The protein below binds the small molecule below.
Small molecule (SMILES): O=c1ccn([C@H]2C[C@H](O)[C@@H](CO)O2)c(=O)[nH]1

Sequence of chain 1.P:
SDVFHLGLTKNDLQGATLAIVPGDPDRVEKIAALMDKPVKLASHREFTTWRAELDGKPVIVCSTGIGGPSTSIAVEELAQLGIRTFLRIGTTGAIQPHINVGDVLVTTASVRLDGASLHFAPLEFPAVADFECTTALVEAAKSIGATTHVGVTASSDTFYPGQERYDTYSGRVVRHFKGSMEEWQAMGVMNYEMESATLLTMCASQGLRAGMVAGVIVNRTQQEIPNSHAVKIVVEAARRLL

Sequence of chain 1.O:
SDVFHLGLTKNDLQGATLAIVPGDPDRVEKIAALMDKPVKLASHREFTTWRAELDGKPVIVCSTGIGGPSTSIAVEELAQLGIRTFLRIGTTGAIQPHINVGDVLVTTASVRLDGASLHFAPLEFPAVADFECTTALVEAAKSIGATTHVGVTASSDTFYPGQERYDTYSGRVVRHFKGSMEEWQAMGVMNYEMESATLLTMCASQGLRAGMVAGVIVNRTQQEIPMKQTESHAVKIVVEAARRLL

Binding-site contacts:
Ligand atom O2 contacts residue GLU196 of chain 1.P at 3.6 Å.
Ligand atom O4' contacts residue PO41 of chain 1.UB at 3.9 Å.
Ligand atom N3 contacts residue PHE162 of chain 1.P at 3.6 Å.
Ligand atom C5' contacts residue ILE69 of chain 1.P at 3.9 Å (hydrophobic).
Ligand atom C2' contacts residue THR94 of chain 1.P at 3.8 Å.
Ligand atom C2 contacts residue PHE162 of chain 1.P at 3.8 Å (hydrophobic).
Ligand atom C2' contacts residue GLU198 of chain 1.P at 3.6 Å.
Ligand atom C2' contacts residue MET197 of chain 1.P at 3.5 Å (hydrophobic).
Ligand atom C5 contacts residue GLY96 of chain 1.P at 3.5 Å.
Ligand atom C5' contacts residue PHE162 of chain 1.P at 3.9 Å (hydrophobic).
Ligand atom O3' contacts residue GLU198 of chain 1.P at 2.5 Å (salt-bridge).
Ligand atom O2 contacts residue GLN166 of chain 1.P at 3.0 Å (h-bond).
Ligand atom O5' contacts residue HIS8 of chain 1.O at 2.7 Å (h-bond).
Ligand atom C6 contacts residue THR95 of chain 1.P at 3.7 Å.
Ligand atom O3' contacts residue ILE69 of chain 1.P at 3.9 Å.
Ligand atom C3' contacts residue MET197 of chain 1.P at 3.8 Å (hydrophobic).
Ligand atom O2 contacts residue PHE162 of chain 1.P at 3.8 Å.
Ligand atom C4 contacts residue ARG168 of chain 1.P at 3.6 Å.
Ligand atom C4 contacts residue GLY96 of chain 1.P at 3.5 Å.
Ligand atom O4 contacts residue GLY96 of chain 1.P at 3.4 Å.
Ligand atom O3' contacts residue PO41 of chain 1.UB at 3.2 Å (h-bond).
Ligand atom O4 contacts residue ARG168 of chain 1.P at 2.7 Å (salt-bridge).
Ligand atom N3 contacts residue GLN166 of chain 1.P at 2.9 Å (h-bond).
Ligand atom C4' contacts residue PO41 of chain 1.UB at 3.9 Å.
Ligand atom C1' contacts residue THR94 of chain 1.P at 3.4 Å.
Ligand atom C3' contacts residue GLU198 of chain 1.P at 3.5 Å.
Ligand atom O4' contacts residue THR94 of chain 1.P at 3.4 Å (h-bond).
Ligand atom C5 contacts residue THR95 of chain 1.P at 3.5 Å.
Ligand atom C2' contacts residue PO41 of chain 1.UB at 3.6 Å.
Ligand atom N3 contacts residue ARG168 of chain 1.P at 3.9 Å.
Ligand atom O5' contacts residue PHE162 of chain 1.P at 3.5 Å.
Ligand atom C4 contacts residue GLN166 of chain 1.P at 3.9 Å.
Ligand atom C4 contacts residue PHE162 of chain 1.P at 3.9 Å (hydrophobic).
Ligand atom N1 contacts residue THR94 of chain 1.P at 3.6 Å (h-bond).
Ligand atom C5 contacts residue ILE220 of chain 1.P at 3.9 Å (hydrophobic).
Ligand atom C6 contacts residue THR94 of chain 1.P at 3.4 Å.
Ligand atom O2 contacts residue MET197 of chain 1.P at 3.3 Å.
Ligand atom C5' contacts residue HIS8 of chain 1.O at 3.2 Å.
Ligand atom C2 contacts residue GLN166 of chain 1.P at 3.6 Å.
Ligand atom O4 contacts residue VAL221 of chain 1.P at 3.5 Å.